Sequence of chain 1.A:
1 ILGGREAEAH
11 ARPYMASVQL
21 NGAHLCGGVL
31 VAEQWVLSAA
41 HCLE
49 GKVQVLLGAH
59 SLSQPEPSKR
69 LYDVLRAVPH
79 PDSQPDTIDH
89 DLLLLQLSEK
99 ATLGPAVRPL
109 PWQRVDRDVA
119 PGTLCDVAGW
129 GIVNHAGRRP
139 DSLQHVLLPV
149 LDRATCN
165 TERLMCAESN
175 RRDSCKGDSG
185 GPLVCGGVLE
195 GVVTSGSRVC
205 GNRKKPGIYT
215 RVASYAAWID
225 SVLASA

A small-molecule ligand and the protein it binds are described below.
Small molecule (SMILES): NC(=O)n1cc(NC(=O)N2CCC[C@H]2C(=O)Nc2cccc(OC(F)(F)F)c2)c2ccccc21

Binding-site contacts:
Ligand atom N2 contacts residue SER199 of chain 1.A at 3.1 Å (h-bond).
Ligand atom C12 contacts residue LYS180 of chain 1.A at 3.5 Å.
Ligand atom O1 contacts residue LYS180 of chain 1.A at 3.3 Å.
Ligand atom C16 contacts residue LEU25 of chain 1.A at 3.6 Å (hydrophobic).
Ligand atom O3 contacts residue LYS180 of chain 1.A at 3.5 Å.
Ligand atom F3 contacts residue LYS180 of chain 1.A at 3.4 Å.
Ligand atom C6 contacts residue SER183 of chain 1.A at 3.1 Å.
Ligand atom C8 contacts residue THR198 of chain 1.A at 3.6 Å.
Ligand atom F2 contacts residue TRP128 of chain 1.A at 3.4 Å.
Ligand atom C10 contacts residue GLY200 of chain 1.A at 3.4 Å.
Ligand atom C15 contacts residue ARG202 of chain 1.A at 3.4 Å.
Ligand atom C11 contacts residue GLY200 of chain 1.A at 3.6 Å.
Ligand atom N2 contacts residue SER183 of chain 1.A at 3.1 Å (h-bond).
Ligand atom F1 contacts residue ARG137 of chain 1.A at 3.3 Å.
Ligand atom F3 contacts residue GLY181 of chain 1.A at 3.4 Å.
Ligand atom C7 contacts residue SER183 of chain 1.A at 3.3 Å.
Ligand atom C15 contacts residue LYS180 of chain 1.A at 3.4 Å.
Ligand atom C8 contacts residue GLY200 of chain 1.A at 3.1 Å.
Ligand atom O2 contacts residue ARG202 of chain 1.A at 3.0 Å (salt-bridge).
Ligand atom C13 contacts residue LYS180 of chain 1.A at 3.5 Å.
Ligand atom O3 contacts residue GLY181 of chain 1.A at 2.8 Å (h-bond).
Ligand atom C22 contacts residue LEU25 of chain 1.A at 3.4 Å (hydrophobic).
Ligand atom C8 contacts residue SER183 of chain 1.A at 2.9 Å.
Ligand atom F2 contacts residue ARG137 of chain 1.A at 3.3 Å.
Ligand atom O2 contacts residue CYS179 of chain 1.A at 3.4 Å.
Ligand atom N5 contacts residue LEU25 of chain 1.A at 2.9 Å (h-bond).
Ligand atom N4 contacts residue THR198 of chain 1.A at 3.0 Å (h-bond).
Ligand atom C5 contacts residue SER199 of chain 1.A at 3.4 Å.
Ligand atom F1 contacts residue ILE130 of chain 1.A at 3.5 Å.
Ligand atom O3 contacts residue SER183 of chain 1.A at 3.1 Å (h-bond).
Ligand atom C9 contacts residue GLY200 of chain 1.A at 3.6 Å.
Ligand atom C11 contacts residue LYS180 of chain 1.A at 3.6 Å.
Ligand atom O4 contacts residue HIS24 of chain 1.A at 3.5 Å (h-bond).
Ligand atom C14 contacts residue ARG202 of chain 1.A at 3.3 Å.
Ligand atom C15 contacts residue CYS204 of chain 1.A at 3.7 Å (hydrophobic).
Ligand atom C9 contacts residue ARG202 of chain 1.A at 3.6 Å.
Ligand atom C10 contacts residue LYS180 of chain 1.A at 3.4 Å.
Ligand atom F3 contacts residue GLY129 of chain 1.A at 3.6 Å.
Ligand atom C7 contacts residue GLY200 of chain 1.A at 3.5 Å.
Ligand atom N3 contacts residue GLY200 of chain 1.A at 3.1 Å (h-bond).